Binding-site contacts:
Ligand atom C7 contacts residue ALA59 of chain 2.B at 3.7 Å (hydrophobic).
Ligand atom O5 contacts residue ASN644 of chain 2.B at 2.3 Å (h-bond).
Ligand atom C3 contacts residue ALA59 of chain 2.B at 3.8 Å (hydrophobic).
Ligand atom C1 contacts residue ASN644 of chain 2.B at 1.4 Å.
Ligand atom C3 contacts residue ASN644 of chain 2.B at 3.8 Å.
Ligand atom C8 contacts residue THR60 of chain 2.B at 3.4 Å.
Ligand atom N2 contacts residue THR60 of chain 2.B at 4.2 Å.
Ligand atom O4 contacts residue ASN58 of chain 2.B at 3.9 Å.
Ligand atom C8 contacts residue ASN644 of chain 2.B at 4.4 Å.
Ligand atom O5 contacts residue SER646 of chain 2.B at 3.7 Å.
Ligand atom N2 contacts residue ASN644 of chain 2.B at 2.9 Å (h-bond).
Ligand atom C5 contacts residue ASN644 of chain 2.B at 3.6 Å.
Ligand atom C3 contacts residue ASN58 of chain 2.B at 4.0 Å.
Ligand atom C8 contacts residue ALA59 of chain 2.B at 3.6 Å (hydrophobic).
Ligand atom C1 contacts residue ALA59 of chain 2.B at 4.1 Å (hydrophobic).
Ligand atom C5 contacts residue ALA59 of chain 2.B at 4.4 Å (hydrophobic).
Ligand atom C5 contacts residue SER646 of chain 2.B at 3.6 Å.
Ligand atom N2 contacts residue ALA59 of chain 2.B at 2.8 Å (h-bond).
Ligand atom O7 contacts residue ASN644 of chain 2.B at 3.3 Å (h-bond).
Ligand atom C6 contacts residue SER646 of chain 2.B at 3.7 Å.
Ligand atom C2 contacts residue ALA59 of chain 2.B at 3.7 Å (hydrophobic).
Ligand atom O3 contacts residue ASN58 of chain 2.B at 4.1 Å.
Ligand atom O3 contacts residue ALA59 of chain 2.B at 4.3 Å.
Ligand atom C1 contacts residue SER646 of chain 2.B at 3.9 Å.
Ligand atom O6 contacts residue SER646 of chain 2.B at 4.3 Å.
Ligand atom C6 contacts residue GLY648 of chain 2.B at 4.1 Å.
Ligand atom C7 contacts residue ASN644 of chain 2.B at 3.3 Å.
Ligand atom C4 contacts residue ASN644 of chain 2.B at 4.2 Å.
Ligand atom C2 contacts residue ASN644 of chain 2.B at 2.5 Å.
Ligand atom C8 contacts residue PHE62 of chain 2.B at 4.4 Å (hydrophobic).
Ligand atom O3 contacts residue THR60 of chain 2.B at 4.3 Å.

A protein and the small-molecule ligand that binds it are described below.
Small molecule (SMILES): CC(=O)N[C@@H]1[C@@H](O)[C@H](O)[C@@H](CO)O[C@H]1O

Sequence of chain 2.B:
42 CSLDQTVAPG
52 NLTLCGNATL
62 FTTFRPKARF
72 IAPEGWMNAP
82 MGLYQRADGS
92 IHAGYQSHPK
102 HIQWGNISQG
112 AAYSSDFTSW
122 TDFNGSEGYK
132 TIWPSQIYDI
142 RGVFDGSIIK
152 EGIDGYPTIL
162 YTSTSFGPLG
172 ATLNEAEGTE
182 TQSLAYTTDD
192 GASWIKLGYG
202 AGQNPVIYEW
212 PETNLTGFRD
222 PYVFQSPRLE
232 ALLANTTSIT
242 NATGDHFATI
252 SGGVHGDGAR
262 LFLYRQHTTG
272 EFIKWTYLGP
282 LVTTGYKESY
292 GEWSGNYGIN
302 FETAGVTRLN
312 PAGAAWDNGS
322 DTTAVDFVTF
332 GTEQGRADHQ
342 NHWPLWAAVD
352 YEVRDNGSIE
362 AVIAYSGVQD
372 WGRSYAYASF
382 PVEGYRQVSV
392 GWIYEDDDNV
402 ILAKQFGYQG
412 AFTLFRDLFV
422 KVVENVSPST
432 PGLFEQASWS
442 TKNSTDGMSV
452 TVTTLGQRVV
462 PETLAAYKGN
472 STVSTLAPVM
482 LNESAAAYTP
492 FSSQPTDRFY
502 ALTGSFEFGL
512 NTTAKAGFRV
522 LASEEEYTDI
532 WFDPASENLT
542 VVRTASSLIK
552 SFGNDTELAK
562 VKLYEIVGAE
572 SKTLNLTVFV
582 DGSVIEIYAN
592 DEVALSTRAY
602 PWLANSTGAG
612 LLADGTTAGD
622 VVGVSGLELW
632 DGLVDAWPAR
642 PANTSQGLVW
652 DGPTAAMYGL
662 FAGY